Sequence of chain 1.B:
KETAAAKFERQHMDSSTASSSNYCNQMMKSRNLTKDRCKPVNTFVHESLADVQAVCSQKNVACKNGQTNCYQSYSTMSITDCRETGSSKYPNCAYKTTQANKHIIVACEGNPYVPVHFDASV

A protein and the small-molecule ligand that binds it are described below.
Small molecule (SMILES): C1CC[C@H]2N->[Pt+2]<-N[C@@H]2C1

Binding-site contacts:
Ligand atom PT contacts residue HIS105 of chain 1.B at 2.2 Å.
Ligand atom PT contacts residue THR78 of chain 1.B at 3.9 Å.